Sequence of chain 1.H:
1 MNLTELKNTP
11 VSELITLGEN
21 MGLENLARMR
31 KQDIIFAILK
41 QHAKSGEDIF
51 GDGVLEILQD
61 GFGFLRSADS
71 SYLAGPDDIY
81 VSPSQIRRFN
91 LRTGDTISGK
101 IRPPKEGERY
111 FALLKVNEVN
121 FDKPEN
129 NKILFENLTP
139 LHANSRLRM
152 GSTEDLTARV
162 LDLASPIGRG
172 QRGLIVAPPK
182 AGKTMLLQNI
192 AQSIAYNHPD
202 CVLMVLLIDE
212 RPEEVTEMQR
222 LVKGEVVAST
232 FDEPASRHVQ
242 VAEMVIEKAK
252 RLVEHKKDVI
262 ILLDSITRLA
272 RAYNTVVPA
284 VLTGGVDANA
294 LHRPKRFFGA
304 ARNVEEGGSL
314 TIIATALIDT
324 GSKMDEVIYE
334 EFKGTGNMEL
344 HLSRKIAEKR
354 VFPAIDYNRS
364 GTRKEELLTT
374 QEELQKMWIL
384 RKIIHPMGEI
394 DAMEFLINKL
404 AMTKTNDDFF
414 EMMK

Binding-site contacts:
Ligand atom C2 contacts residue GLU211 of chain 1.H at 3.7 Å.
Ligand atom C11 contacts residue ARG269 of chain 1.H at 3.9 Å.
Ligand atom O6 contacts residue LYS184 of chain 1.H at 2.7 Å (salt-bridge).
Ligand atom O3 contacts residue ASP210 of chain 1.H at 3.6 Å.
Ligand atom C7 contacts residue ARG212 of chain 1.H at 3.7 Å.
Ligand atom N2 contacts residue ARG269 of chain 1.H at 4.0 Å.
Ligand atom O6 contacts residue MG1 of chain 1.O at 3.1 Å.
Ligand atom S1 contacts residue PRO180 of chain 1.H at 3.6 Å.
Ligand atom C4 contacts residue LEU320 of chain 1.H at 3.8 Å (hydrophobic).
Ligand atom C1 contacts residue GLU211 of chain 1.H at 3.4 Å.
Ligand atom O4 contacts residue THR323 of chain 1.H at 3.9 Å.
Ligand atom C4 contacts residue ARG269 of chain 1.H at 3.9 Å.
Ligand atom C13 contacts residue LYS181 of chain 1.H at 3.4 Å.
Ligand atom C3 contacts residue GLU211 of chain 1.H at 3.1 Å.
Ligand atom C6 contacts residue LYS184 of chain 1.H at 3.7 Å.
Ligand atom C contacts residue PRO180 of chain 1.H at 3.9 Å (hydrophobic).
Ligand atom O4 contacts residue ARG269 of chain 1.H at 3.2 Å (salt-bridge).
Ligand atom O7 contacts residue LEU320 of chain 1.H at 3.9 Å.
Ligand atom O6 contacts residue AGS1 of chain 1.P at 3.8 Å.
Ligand atom O1 contacts residue ASP265 of chain 1.H at 3.0 Å.
Ligand atom O2 contacts residue MG1 of chain 1.O at 3.3 Å.
Ligand atom O1 contacts residue SER266 of chain 1.H at 2.6 Å (h-bond).
Ligand atom C5 contacts residue LEU320 of chain 1.H at 4.0 Å (hydrophobic).
Ligand atom C2 contacts residue SER266 of chain 1.H at 3.4 Å.
Ligand atom S1 contacts residue THR323 of chain 1.H at 3.6 Å.
Ligand atom C6 contacts residue LEU320 of chain 1.H at 3.7 Å (hydrophobic).
Ligand atom C3 contacts residue ASP210 of chain 1.H at 3.1 Å.
Ligand atom O8 contacts residue LYS181 of chain 1.H at 3.4 Å.
Ligand atom O7 contacts residue THR323 of chain 1.H at 3.6 Å.
Ligand atom O6 contacts residue LEU320 of chain 1.H at 3.7 Å.
Ligand atom O1 contacts residue GLU211 of chain 1.H at 3.7 Å.
Ligand atom N1 contacts residue LYS184 of chain 1.H at 4.0 Å.
Ligand atom O5 contacts residue ARG212 of chain 1.H at 3.9 Å.
Ligand atom C8 contacts residue AGS1 of chain 1.P at 3.8 Å.
Ligand atom O2 contacts residue GLU211 of chain 1.H at 2.7 Å (salt-bridge).
Ligand atom C10 contacts residue LEU320 of chain 1.H at 4.1 Å (hydrophobic).
Ligand atom C54 contacts residue PRO180 of chain 1.H at 3.8 Å (hydrophobic).
Ligand atom N1 contacts residue LEU320 of chain 1.H at 3.4 Å.
Ligand atom O3 contacts residue ARG269 of chain 1.H at 3.3 Å.
Ligand atom C2 contacts residue ASP265 of chain 1.H at 3.2 Å.

This protein binds this small molecule.
Small molecule (SMILES): C[C@](O)(CO)[C@H](O)[C@@]12NC(=O)[C@@](O)(NC1=O)[C@H](CSc1cccc(C=O)c1)CCO2